Sequence of chain 1.A:
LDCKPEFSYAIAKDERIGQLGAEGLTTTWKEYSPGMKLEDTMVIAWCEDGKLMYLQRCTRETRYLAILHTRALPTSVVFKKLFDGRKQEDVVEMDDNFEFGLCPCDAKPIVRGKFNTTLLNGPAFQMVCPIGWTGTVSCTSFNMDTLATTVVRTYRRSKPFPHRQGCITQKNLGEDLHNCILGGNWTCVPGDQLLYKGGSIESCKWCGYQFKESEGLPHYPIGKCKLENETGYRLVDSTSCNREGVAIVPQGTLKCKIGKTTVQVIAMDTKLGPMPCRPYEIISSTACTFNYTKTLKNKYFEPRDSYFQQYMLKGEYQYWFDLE

Binding-site contacts:
Ligand atom N2 contacts residue ASN186 of chain 1.A at 2.7 Å (h-bond).
Ligand atom O5 contacts residue ASN186 of chain 1.A at 2.5 Å (h-bond).
Ligand atom O5 contacts residue ILE169 of chain 1.A at 3.9 Å.
Ligand atom C1 contacts residue ASN186 of chain 1.A at 1.5 Å.
Ligand atom C3 contacts residue GLY167 of chain 1.A at 3.4 Å.
Ligand atom C2 contacts residue GLY167 of chain 1.A at 3.2 Å.
Ligand atom N2 contacts residue GLY167 of chain 1.A at 2.6 Å (h-bond).
Ligand atom C7 contacts residue GLY167 of chain 1.A at 3.7 Å.
Ligand atom O7 contacts residue GLY167 of chain 1.A at 3.9 Å.
Ligand atom O3 contacts residue GLY167 of chain 1.A at 3.9 Å.
Ligand atom C4 contacts residue ASN186 of chain 1.A at 4.4 Å.
Ligand atom C3 contacts residue ASN186 of chain 1.A at 3.8 Å.
Ligand atom C8 contacts residue ASN186 of chain 1.A at 3.4 Å.
Ligand atom C7 contacts residue VAL129 of chain 1.A at 4.5 Å (hydrophobic).
Ligand atom O7 contacts residue ASN186 of chain 1.A at 4.0 Å.
Ligand atom O7 contacts residue VAL129 of chain 1.A at 3.8 Å.
Ligand atom C5 contacts residue ILE169 of chain 1.A at 4.2 Å (hydrophobic).
Ligand atom C8 contacts residue VAL129 of chain 1.A at 4.4 Å (hydrophobic).
Ligand atom O7 contacts residue CYS130 of chain 1.A at 3.9 Å.
Ligand atom C1 contacts residue GLY167 of chain 1.A at 3.3 Å.
Ligand atom C5 contacts residue ASN186 of chain 1.A at 3.8 Å.
Ligand atom C6 contacts residue ILE169 of chain 1.A at 4.3 Å (hydrophobic).
Ligand atom C2 contacts residue ASN186 of chain 1.A at 2.5 Å.
Ligand atom C1 contacts residue ILE169 of chain 1.A at 4.4 Å (hydrophobic).
Ligand atom C7 contacts residue ASN186 of chain 1.A at 3.1 Å.

The small molecule below binds the protein below.
Small molecule (SMILES): CC(=O)N[C@H]1[C@H](O[C@H]2[C@H](O)[C@@H](NC(C)=O)CO[C@@H]2CO)O[C@H](CO)[C@@H](O)[C@@H]1O